Binding-site contacts:
Ligand atom O5 contacts residue THR50 of chain 1.T at 3.4 Å.
Ligand atom C7 contacts residue SER55 of chain 1.T at 4.3 Å.
Ligand atom C7 contacts residue ASN48 of chain 1.T at 3.4 Å.
Ligand atom O5 contacts residue ASN48 of chain 1.T at 2.4 Å (h-bond).
Ligand atom O7 contacts residue ASN48 of chain 1.T at 3.5 Å (h-bond).
Ligand atom C8 contacts residue THR57 of chain 1.T at 3.9 Å.
Ligand atom C5 contacts residue THR50 of chain 1.T at 3.4 Å.
Ligand atom C4 contacts residue ASN48 of chain 1.T at 4.3 Å.
Ligand atom O3 contacts residue LYS112 of chain 1.T at 3.7 Å.
Ligand atom C8 contacts residue ASN48 of chain 1.T at 4.4 Å.
Ligand atom C1 contacts residue ASN48 of chain 1.T at 1.5 Å.
Ligand atom C6 contacts residue SER52 of chain 1.T at 4.0 Å.
Ligand atom C6 contacts residue THR50 of chain 1.T at 3.5 Å.
Ligand atom C2 contacts residue ASN48 of chain 1.T at 2.5 Å.
Ligand atom C1 contacts residue THR50 of chain 1.T at 4.0 Å.
Ligand atom C7 contacts residue THR57 of chain 1.T at 3.8 Å.
Ligand atom C5 contacts residue ASN48 of chain 1.T at 3.7 Å.
Ligand atom C8 contacts residue PHE115 of chain 1.T at 3.9 Å (hydrophobic).
Ligand atom C8 contacts residue SER55 of chain 1.T at 2.9 Å.
Ligand atom C8 contacts residue THR50 of chain 1.T at 3.6 Å.
Ligand atom C3 contacts residue LYS112 of chain 1.T at 4.5 Å.
Ligand atom N2 contacts residue ASN48 of chain 1.T at 2.8 Å (h-bond).
Ligand atom N2 contacts residue GLY53 of chain 1.T at 3.8 Å.
Ligand atom C8 contacts residue GLY53 of chain 1.T at 3.5 Å.
Ligand atom C7 contacts residue TYR139 of chain 1.T at 4.0 Å (hydrophobic).
Ligand atom C8 contacts residue TYR59 of chain 1.T at 3.2 Å (hydrophobic).
Ligand atom O7 contacts residue TYR59 of chain 1.T at 2.6 Å (h-bond).
Ligand atom C7 contacts residue TYR59 of chain 1.T at 3.3 Å (hydrophobic).
Ligand atom C8 contacts residue TYR139 of chain 1.T at 3.5 Å (hydrophobic).
Ligand atom C6 contacts residue GLY53 of chain 1.T at 3.8 Å.
Ligand atom O1S6 contacts residue SER52 of chain 1.T at 3.4 Å (h-bond).
Ligand atom O6 contacts residue SER52 of chain 1.T at 4.3 Å.
Ligand atom C8 contacts residue ASN114 of chain 1.T at 4.1 Å.
Ligand atom N2 contacts residue TYR139 of chain 1.T at 3.9 Å.
Ligand atom O1S6 contacts residue GLY53 of chain 1.T at 3.9 Å.
Ligand atom C3 contacts residue ASN48 of chain 1.T at 3.8 Å.
Ligand atom O7 contacts residue THR57 of chain 1.T at 3.2 Å.
Ligand atom C7 contacts residue GLY53 of chain 1.T at 4.2 Å.

The protein below binds the small molecule below.
Small molecule (SMILES): CC(=O)N[C@H]1[C@H](O[C@H]2[C@H](O)[C@@H](NC(C)=O)CO[C@@H]2CO)O[C@H](CO)[C@@H](O)[C@@H]1O[C@@H]1O[C@H](CS(=O)(=O)O)[C@@H](O)[C@H](O)[C@H]1O

Sequence of chain 1.T:
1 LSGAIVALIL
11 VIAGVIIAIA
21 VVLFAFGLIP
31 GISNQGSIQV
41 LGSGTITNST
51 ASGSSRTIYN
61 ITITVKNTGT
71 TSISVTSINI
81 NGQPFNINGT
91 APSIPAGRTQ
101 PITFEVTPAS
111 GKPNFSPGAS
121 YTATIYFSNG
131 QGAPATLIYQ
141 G